This protein binds this small molecule.
Small molecule (SMILES): CC[C@H](C)[C@H](NC(=O)[C@H](CCCCNC(C)=O)NC(=O)[C@H](CO)NC(=O)CNC(=O)[C@H](CCCCNC(C)=O)NC(=O)[C@H](C)NC(=O)CN)C(=O)N[C@@H](C)C=O

Sequence of chain 1.A:
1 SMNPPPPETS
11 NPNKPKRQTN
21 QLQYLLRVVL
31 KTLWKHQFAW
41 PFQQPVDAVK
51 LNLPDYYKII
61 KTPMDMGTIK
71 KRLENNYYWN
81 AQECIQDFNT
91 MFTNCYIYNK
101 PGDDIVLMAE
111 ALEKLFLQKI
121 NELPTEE

Binding-site contacts:
Ligand atom CA contacts residue ASP103 of chain 1.A at 3.3 Å.
Ligand atom CA contacts residue ASP104 of chain 1.A at 3.7 Å.
Ligand atom N contacts residue ASP104 of chain 1.A at 3.0 Å (salt-bridge).
Ligand atom CE contacts residue LEU53 of chain 1.A at 4.0 Å (hydrophobic).
Ligand atom CA contacts residue ASP104 of chain 1.A at 4.0 Å.
Ligand atom N contacts residue ASP103 of chain 1.A at 3.5 Å (salt-bridge).
Ligand atom OH contacts residue PRO41 of chain 1.A at 3.5 Å.
Ligand atom CH contacts residue VAL46 of chain 1.A at 3.8 Å (hydrophobic).
Ligand atom CB contacts residue ASP104 of chain 1.A at 3.8 Å.
Ligand atom CD contacts residue ILE105 of chain 1.A at 3.9 Å (hydrophobic).
Ligand atom CB contacts residue ASP104 of chain 1.A at 4.0 Å.
Ligand atom CB contacts residue TRP40 of chain 1.A at 3.8 Å (hydrophobic).
Ligand atom O contacts residue TRP40 of chain 1.A at 3.7 Å.
Ligand atom CB contacts residue MET108 of chain 1.A at 3.7 Å (hydrophobic).
Ligand atom OH contacts residue CYS95 of chain 1.A at 4.0 Å.
Ligand atom CH contacts residue ILE105 of chain 1.A at 3.9 Å (hydrophobic).
Ligand atom C contacts residue ASP104 of chain 1.A at 3.6 Å.
Ligand atom CH3 contacts residue PHE42 of chain 1.A at 3.9 Å (hydrophobic).
Ligand atom CH3 contacts residue VAL46 of chain 1.A at 3.7 Å (hydrophobic).
Ligand atom CH3 contacts residue LEU51 of chain 1.A at 3.9 Å (hydrophobic).
Ligand atom CH contacts residue ASN99 of chain 1.A at 4.0 Å.
Ligand atom C contacts residue ASP104 of chain 1.A at 3.8 Å.
Ligand atom CH3 contacts residue TRP40 of chain 1.A at 3.8 Å (hydrophobic).
Ligand atom CB contacts residue TYR98 of chain 1.A at 4.0 Å (hydrophobic).
Ligand atom N contacts residue ASP104 of chain 1.A at 2.8 Å (salt-bridge).
Ligand atom CD1 contacts residue ASP104 of chain 1.A at 3.8 Å.
Ligand atom CG1 contacts residue ASP104 of chain 1.A at 3.9 Å.
Ligand atom O contacts residue ASP104 of chain 1.A at 4.0 Å.
Ligand atom CD contacts residue ASN99 of chain 1.A at 4.0 Å.
Ligand atom C contacts residue LEU53 of chain 1.A at 4.0 Å (hydrophobic).
Ligand atom CG contacts residue TRP40 of chain 1.A at 4.0 Å (hydrophobic).
Ligand atom O contacts residue LEU53 of chain 1.A at 3.6 Å.
Ligand atom CD1 contacts residue MET108 of chain 1.A at 4.0 Å (hydrophobic).
Ligand atom CA contacts residue ASP104 of chain 1.A at 3.4 Å.
Ligand atom CG1 contacts residue MET108 of chain 1.A at 3.9 Å (hydrophobic).
Ligand atom OH contacts residue ILE105 of chain 1.A at 3.7 Å.
Ligand atom OH contacts residue ASN99 of chain 1.A at 2.9 Å (h-bond).
Ligand atom NZ contacts residue VAL46 of chain 1.A at 3.8 Å.
Ligand atom CG contacts residue ASN99 of chain 1.A at 3.7 Å.
Ligand atom CH contacts residue PRO41 of chain 1.A at 4.0 Å (hydrophobic).